A small-molecule ligand and the protein it binds are described below.
Small molecule (SMILES): CC(=O)N[C@@H]1[C@@H](O)[C@H](O)[C@@H](CO)O[C@H]1O

Sequence of chain 1.M:
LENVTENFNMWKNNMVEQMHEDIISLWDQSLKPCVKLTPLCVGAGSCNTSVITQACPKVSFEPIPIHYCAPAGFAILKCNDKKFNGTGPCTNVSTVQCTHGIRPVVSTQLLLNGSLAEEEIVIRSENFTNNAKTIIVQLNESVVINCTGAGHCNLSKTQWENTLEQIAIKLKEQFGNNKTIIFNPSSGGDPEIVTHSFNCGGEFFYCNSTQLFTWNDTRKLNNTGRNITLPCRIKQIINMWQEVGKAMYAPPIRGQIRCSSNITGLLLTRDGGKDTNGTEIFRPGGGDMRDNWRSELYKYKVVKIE

Binding-site contacts:
Ligand atom C5 contacts residue LEU47 of chain 1.M at 4.5 Å (hydrophobic).
Ligand atom C3 contacts residue ASN55 of chain 1.M at 3.8 Å.
Ligand atom C7 contacts residue ASN55 of chain 1.M at 3.1 Å.
Ligand atom C4 contacts residue ASN55 of chain 1.M at 4.2 Å.
Ligand atom C6 contacts residue LEU47 of chain 1.M at 3.5 Å (hydrophobic).
Ligand atom O6 contacts residue LEU47 of chain 1.M at 3.5 Å.
Ligand atom C5 contacts residue ASN55 of chain 1.M at 3.7 Å.
Ligand atom N2 contacts residue ASN55 of chain 1.M at 2.9 Å (h-bond).
Ligand atom O5 contacts residue LEU47 of chain 1.M at 4.2 Å.
Ligand atom C1 contacts residue ASN55 of chain 1.M at 1.5 Å.
Ligand atom O7 contacts residue ASN55 of chain 1.M at 3.0 Å (h-bond).
Ligand atom C8 contacts residue ASN55 of chain 1.M at 4.2 Å.
Ligand atom C2 contacts residue ASN55 of chain 1.M at 2.4 Å.
Ligand atom O5 contacts residue ASN55 of chain 1.M at 2.4 Å (h-bond).